Binding-site contacts:
Ligand atom N2 contacts residue ASN74 of chain 1.A at 4.3 Å.
Ligand atom C7 contacts residue THR30 of chain 1.A at 4.4 Å.
Ligand atom C8 contacts residue THR30 of chain 1.A at 4.0 Å.
Ligand atom C2 contacts residue ASN74 of chain 1.A at 3.7 Å.
Ligand atom C7 contacts residue ASN74 of chain 1.A at 4.3 Å.
Ligand atom O6 contacts residue ASN74 of chain 1.A at 4.3 Å.
Ligand atom C8 contacts residue TYR54 of chain 1.A at 3.4 Å (hydrophobic).
Ligand atom O5 contacts residue ASN74 of chain 1.A at 2.7 Å (h-bond).
Ligand atom C1 contacts residue ASN74 of chain 1.A at 2.6 Å.
Ligand atom O7 contacts residue ASN74 of chain 1.A at 3.7 Å.
Ligand atom C5 contacts residue ASN74 of chain 1.A at 4.1 Å.

The protein below binds the small molecule below.
Small molecule (SMILES): CC(=O)N[C@@H]1[C@@H](O)[C@H](O)[C@@H](CO)O[C@H]1O

Sequence of chain 1.A:
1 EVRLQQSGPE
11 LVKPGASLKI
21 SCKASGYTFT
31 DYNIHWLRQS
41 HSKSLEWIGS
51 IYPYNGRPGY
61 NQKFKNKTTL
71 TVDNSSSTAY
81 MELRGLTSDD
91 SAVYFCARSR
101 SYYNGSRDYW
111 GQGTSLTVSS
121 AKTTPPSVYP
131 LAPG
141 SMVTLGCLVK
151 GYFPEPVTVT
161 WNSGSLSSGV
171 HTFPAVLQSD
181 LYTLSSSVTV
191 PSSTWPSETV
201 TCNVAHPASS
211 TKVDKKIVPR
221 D